Binding-site contacts:
Ligand atom C6 contacts residue THR301 of chain 1.D at 3.7 Å.
Ligand atom N2 contacts residue ASN299 of chain 1.D at 3.1 Å (h-bond).
Ligand atom C8 contacts residue ASN299 of chain 1.D at 4.3 Å.
Ligand atom N2 contacts residue SER298 of chain 1.D at 4.5 Å.
Ligand atom O5 contacts residue ASN299 of chain 1.D at 2.9 Å (h-bond).
Ligand atom O6 contacts residue GLN300 of chain 1.D at 4.2 Å.
Ligand atom O5 contacts residue SER298 of chain 1.D at 3.7 Å.
Ligand atom C1 contacts residue ASN299 of chain 1.D at 1.9 Å.
Ligand atom C1 contacts residue SER298 of chain 1.D at 3.3 Å.
Ligand atom C2 contacts residue SER298 of chain 1.D at 4.2 Å.
Ligand atom C4 contacts residue SER298 of chain 1.D at 4.4 Å.
Ligand atom C7 contacts residue ASN299 of chain 1.D at 3.3 Å.
Ligand atom O6 contacts residue SER298 of chain 1.D at 4.4 Å.
Ligand atom C5 contacts residue ASN299 of chain 1.D at 4.0 Å.
Ligand atom O5 contacts residue GLN300 of chain 1.D at 4.5 Å.
Ligand atom C2 contacts residue ASN299 of chain 1.D at 2.9 Å.
Ligand atom O7 contacts residue ASN299 of chain 1.D at 3.4 Å (h-bond).
Ligand atom O6 contacts residue ASN299 of chain 1.D at 4.3 Å.
Ligand atom C3 contacts residue ASN299 of chain 1.D at 4.2 Å.
Ligand atom C3 contacts residue SER298 of chain 1.D at 4.2 Å.
Ligand atom C5 contacts residue SER298 of chain 1.D at 3.6 Å.
Ligand atom O6 contacts residue THR301 of chain 1.D at 3.1 Å (h-bond).

This protein binds this small molecule.
Small molecule (SMILES): CC(=O)N[C@@H]1[C@@H](O)[C@H](O)[C@@H](CO)O[C@H]1O

Sequence of chain 1.D:
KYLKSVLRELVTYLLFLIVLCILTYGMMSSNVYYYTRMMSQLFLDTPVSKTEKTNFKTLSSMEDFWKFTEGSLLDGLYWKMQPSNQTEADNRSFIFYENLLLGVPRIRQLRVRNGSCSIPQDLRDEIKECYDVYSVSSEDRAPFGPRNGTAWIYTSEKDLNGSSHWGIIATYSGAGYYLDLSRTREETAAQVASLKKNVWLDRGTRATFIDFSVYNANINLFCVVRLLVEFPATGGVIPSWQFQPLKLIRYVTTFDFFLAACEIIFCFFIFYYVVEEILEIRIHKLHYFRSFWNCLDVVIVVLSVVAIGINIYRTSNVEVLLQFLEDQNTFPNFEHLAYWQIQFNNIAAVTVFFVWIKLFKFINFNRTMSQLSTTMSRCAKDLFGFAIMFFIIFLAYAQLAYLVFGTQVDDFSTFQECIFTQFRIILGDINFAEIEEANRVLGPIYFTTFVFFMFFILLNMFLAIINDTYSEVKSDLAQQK